Binding-site contacts:
Ligand atom N3 contacts residue A1 of chain 56.B at 2.7 Å (h-bond).
Ligand atom C4 contacts residue ARG19 of chain 56.A at 3.9 Å.
Ligand atom OP2 contacts residue ARG19 of chain 56.A at 2.1 Å (salt-bridge).
Ligand atom O4 contacts residue A3 of chain 56.B at 2.8 Å (h-bond).
Ligand atom N1 contacts residue ARG19 of chain 56.A at 3.9 Å.
Ligand atom O5' contacts residue ARG15 of chain 56.A at 3.6 Å.
Ligand atom C4' contacts residue ARG19 of chain 56.A at 3.7 Å.
Ligand atom O2 contacts residue A1 of chain 56.B at 2.7 Å (h-bond).
Ligand atom P contacts residue ARG19 of chain 56.A at 2.8 Å.
Ligand atom C4' contacts residue ARG15 of chain 56.A at 3.3 Å.
Ligand atom C2 contacts residue A3 of chain 56.B at 3.5 Å.
Ligand atom C2 contacts residue A1 of chain 56.B at 3.1 Å.
Ligand atom C2' contacts residue ARG19 of chain 56.A at 3.6 Å.
Ligand atom O2 contacts residue A2 of chain 56.B at 3.7 Å.
Ligand atom C3' contacts residue ARG19 of chain 56.A at 3.4 Å.
Ligand atom OP1 contacts residue ARG19 of chain 56.A at 4.1 Å.
Ligand atom C6 contacts residue ARG19 of chain 56.A at 2.7 Å.
Ligand atom N1 contacts residue A3 of chain 56.B at 4.3 Å.
Ligand atom OP2 contacts residue ALA16 of chain 56.A at 4.1 Å.
Ligand atom C4 contacts residue A1 of chain 56.B at 3.4 Å.
Ligand atom N3 contacts residue A2 of chain 56.B at 3.7 Å.
Ligand atom O5' contacts residue ARG19 of chain 56.A at 2.1 Å (salt-bridge).
Ligand atom OP1 contacts residue LYS18 of chain 56.A at 3.7 Å.
Ligand atom N3 contacts residue A3 of chain 56.B at 2.8 Å (h-bond).
Ligand atom O3' contacts residue ARG15 of chain 56.A at 3.1 Å (salt-bridge).
Ligand atom O3' contacts residue ARG19 of chain 56.A at 3.6 Å (salt-bridge).
Ligand atom C2 contacts residue A2 of chain 56.B at 3.9 Å.
Ligand atom O4 contacts residue A1 of chain 56.B at 3.0 Å (h-bond).
Ligand atom C5 contacts residue ARG19 of chain 56.A at 2.9 Å.
Ligand atom O2 contacts residue A3 of chain 56.B at 3.2 Å.
Ligand atom C1' contacts residue ARG19 of chain 56.A at 4.3 Å.
Ligand atom C4 contacts residue A3 of chain 56.B at 3.6 Å.
Ligand atom OP1 contacts residue MET14 of chain 56.A at 3.8 Å.
Ligand atom O4' contacts residue ARG19 of chain 56.A at 3.9 Å.
Ligand atom OP2 contacts residue ARG15 of chain 56.A at 2.5 Å.
Ligand atom C3' contacts residue ARG15 of chain 56.A at 3.8 Å.
Ligand atom P contacts residue ARG15 of chain 56.A at 3.1 Å.
Ligand atom C5' contacts residue ARG15 of chain 56.A at 2.5 Å.
Ligand atom OP1 contacts residue ARG15 of chain 56.A at 2.5 Å.
Ligand atom C5' contacts residue ARG19 of chain 56.A at 3.2 Å.

This protein binds this small molecule.
Small molecule (SMILES): O=c1ccn([C@@H]2O[C@H](CO[P](=O)(O)O[C@H]3[C@@H](O)[C@H](n4ccc(=O)[nH]c4=O)O[C@@H]3CO[P](=O)(O)O[C@H]3[C@@H](O)[C@H](n4ccc(=O)[nH]c4=O)O[C@@H]3CO[P](=O)(O)O[C@H]3[C@@H](O)[C@H](n4ccc(=O)[nH]c4=O)O[C@@H]3COP(=O)=O)[C@@H](O)[C@H]2O)c(=O)[nH]1

Sequence of chain 56.A:
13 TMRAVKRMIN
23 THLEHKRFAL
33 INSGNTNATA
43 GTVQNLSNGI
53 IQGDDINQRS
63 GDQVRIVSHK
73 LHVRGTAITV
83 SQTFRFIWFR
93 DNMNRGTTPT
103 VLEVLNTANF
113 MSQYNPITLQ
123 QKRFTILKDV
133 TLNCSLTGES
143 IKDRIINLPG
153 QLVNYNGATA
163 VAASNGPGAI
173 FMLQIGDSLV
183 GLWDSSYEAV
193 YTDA